Sequence of chain 12.I:
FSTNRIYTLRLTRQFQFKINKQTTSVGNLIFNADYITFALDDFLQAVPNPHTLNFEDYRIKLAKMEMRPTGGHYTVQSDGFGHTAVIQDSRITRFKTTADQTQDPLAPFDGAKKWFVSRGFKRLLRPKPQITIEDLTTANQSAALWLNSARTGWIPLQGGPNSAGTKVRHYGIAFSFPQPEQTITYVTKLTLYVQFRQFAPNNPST

Sequence of chain 12.E:
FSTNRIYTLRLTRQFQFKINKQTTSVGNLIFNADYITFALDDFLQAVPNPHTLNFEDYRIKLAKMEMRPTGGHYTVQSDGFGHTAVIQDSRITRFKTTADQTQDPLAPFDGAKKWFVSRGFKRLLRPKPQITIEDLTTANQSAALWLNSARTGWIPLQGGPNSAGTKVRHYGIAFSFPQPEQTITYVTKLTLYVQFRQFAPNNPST

This protein binds this small molecule.
Small molecule (SMILES): Cc1cn([C@H]2C[C@H](O)[C@@H](CO[P](=O)(O)O[C@H]3C[C@H](n4cnc5c(=O)[nH]c(N)nc54)O[C@@H]3CO[P](=O)(O)O[C@H]3C[C@H](n4ccc(N)nc4=O)O[C@@H]3COP(=O)=O)O2)c(=O)[nH]c1=O

Binding-site contacts:
Ligand atom O6 contacts residue LYS115 of chain 12.I at 3.4 Å (salt-bridge).
Ligand atom C8 contacts residue LEU175 of chain 12.I at 3.9 Å (hydrophobic).
Ligand atom C8 contacts residue LYS115 of chain 12.I at 4.0 Å.
Ligand atom C6 contacts residue LEU175 of chain 12.I at 3.7 Å (hydrophobic).
Ligand atom OP2 contacts residue LYS115 of chain 12.I at 3.9 Å.
Ligand atom C5 contacts residue LYS173 of chain 12.I at 3.8 Å.
Ligand atom OP1 contacts residue ALA163 of chain 12.E at 3.9 Å.
Ligand atom O3' contacts residue LYS112 of chain 12.I at 3.2 Å.
Ligand atom N7 contacts residue TYR244 of chain 12.I at 3.9 Å.
Ligand atom O6 contacts residue LYS173 of chain 12.I at 2.9 Å (salt-bridge).
Ligand atom OP2 contacts residue ARG61 of chain 12.I at 2.8 Å (salt-bridge).
Ligand atom OP2 contacts residue TYR244 of chain 12.I at 3.1 Å (h-bond).
Ligand atom C6 contacts residue LYS173 of chain 12.I at 3.9 Å.
Ligand atom C5 contacts residue LEU175 of chain 12.I at 3.9 Å (hydrophobic).
Ligand atom C8 contacts residue TYR244 of chain 12.I at 3.2 Å (hydrophobic).
Ligand atom O4 contacts residue ARG56 of chain 10.G at 3.1 Å (salt-bridge).
Ligand atom O2 contacts residue THR59 of chain 12.I at 3.4 Å (h-bond).
Ligand atom O2 contacts residue GLN246 of chain 12.I at 2.6 Å (h-bond).
Ligand atom OP1 contacts residue LYS164 of chain 12.E at 3.4 Å.
Ligand atom P contacts residue LYS165 of chain 12.E at 3.9 Å.
Ligand atom N7 contacts residue LEU175 of chain 12.I at 4.0 Å.
Ligand atom N3 contacts residue THR59 of chain 12.I at 3.4 Å (h-bond).
Ligand atom O3' contacts residue ARG61 of chain 12.I at 4.0 Å.
Ligand atom O5' contacts residue TYR244 of chain 12.I at 3.9 Å.
Ligand atom O6 contacts residue LEU175 of chain 12.I at 3.9 Å.
Ligand atom C7 contacts residue PHE52 of chain 10.G at 3.9 Å (hydrophobic).
Ligand atom N7 contacts residue LYS115 of chain 12.I at 2.9 Å (salt-bridge).
Ligand atom C4 contacts residue LEU175 of chain 12.I at 3.8 Å (hydrophobic).
Ligand atom C2' contacts residue TYR244 of chain 12.I at 3.7 Å (hydrophobic).
Ligand atom C5' contacts residue LEU113 of chain 12.I at 4.0 Å (hydrophobic).
Ligand atom C2 contacts residue THR59 of chain 12.I at 3.5 Å.
Ligand atom C2 contacts residue GLN246 of chain 12.I at 3.8 Å.
Ligand atom N9 contacts residue LEU175 of chain 12.I at 3.8 Å.
Ligand atom OP1 contacts residue LYS165 of chain 12.E at 2.8 Å (salt-bridge).
Ligand atom OP1 contacts residue PHE52 of chain 10.G at 3.0 Å (h-bond).
Ligand atom C6 contacts residue LYS115 of chain 12.I at 3.9 Å.
Ligand atom OP2 contacts residue LYS165 of chain 12.E at 3.1 Å (salt-bridge).
Ligand atom P contacts residue ARG61 of chain 12.I at 3.7 Å.
Ligand atom N4 contacts residue LYS173 of chain 12.I at 3.7 Å.
Ligand atom C5 contacts residue LYS115 of chain 12.I at 3.7 Å.

Sequence of chain 10.G:
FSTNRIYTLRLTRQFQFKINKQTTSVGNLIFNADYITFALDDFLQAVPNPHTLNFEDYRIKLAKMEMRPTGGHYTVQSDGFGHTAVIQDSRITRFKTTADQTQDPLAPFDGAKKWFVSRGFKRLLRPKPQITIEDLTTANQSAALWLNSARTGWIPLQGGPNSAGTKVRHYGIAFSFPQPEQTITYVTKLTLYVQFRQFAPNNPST